Binding-site contacts:
Ligand atom C6 contacts residue VAL24 of chain 1.C at 3.6 Å (hydrophobic).
Ligand atom C16 contacts residue GLY93 of chain 1.C at 3.7 Å.
Ligand atom O1 contacts residue ARG97 of chain 1.C at 3.3 Å (salt-bridge).
Ligand atom C28 contacts residue ASN138 of chain 1.C at 3.3 Å.
Ligand atom N2 contacts residue TYR89 of chain 1.C at 3.8 Å.
Ligand atom F1 contacts residue LYS39 of chain 1.C at 3.6 Å.
Ligand atom N4 contacts residue ALA90 of chain 1.C at 2.7 Å (h-bond).
Ligand atom C5 contacts residue VAL24 of chain 1.C at 3.7 Å (hydrophobic).
Ligand atom C30 contacts residue ASP151 of chain 1.C at 3.3 Å.
Ligand atom N4 contacts residue TYR89 of chain 1.C at 3.6 Å.
Ligand atom C15 contacts residue PRO91 of chain 1.C at 3.7 Å (hydrophobic).
Ligand atom CL1 contacts residue LYS18 of chain 1.C at 3.3 Å.
Ligand atom C28 contacts residue GLY153 of chain 1.C at 3.8 Å.
Ligand atom N2 contacts residue ALA90 of chain 1.C at 3.0 Å (h-bond).
Ligand atom F1 contacts residue ASP151 of chain 1.C at 3.0 Å.
Ligand atom C12 contacts residue GLU88 of chain 1.C at 3.4 Å.
Ligand atom C28 contacts residue ALA150 of chain 1.C at 3.8 Å (hydrophobic).
Ligand atom C9 contacts residue LEU140 of chain 1.C at 3.8 Å (hydrophobic).
Ligand atom C4 contacts residue LEU16 of chain 1.C at 3.6 Å (hydrophobic).
Ligand atom C24 contacts residue ARG97 of chain 1.C at 3.2 Å.
Ligand atom C21 contacts residue ARG14 of chain 1.C at 3.5 Å.
Ligand atom C1 contacts residue VAL24 of chain 1.C at 3.8 Å (hydrophobic).
Ligand atom CL1 contacts residue VAL156 of chain 1.C at 3.5 Å.
Ligand atom CL1 contacts residue GLY17 of chain 1.C at 3.8 Å.
Ligand atom C16 contacts residue PRO91 of chain 1.C at 3.8 Å (hydrophobic).
Ligand atom C13 contacts residue ALA90 of chain 1.C at 3.6 Å (hydrophobic).
Ligand atom C29 contacts residue ASP151 of chain 1.C at 3.1 Å.
Ligand atom C27 contacts residue ALA150 of chain 1.C at 3.7 Å (hydrophobic).
Ligand atom C15 contacts residue GLY93 of chain 1.C at 3.6 Å.
Ligand atom C12 contacts residue LEU140 of chain 1.C at 3.6 Å (hydrophobic).
Ligand atom C27 contacts residue GLU137 of chain 1.C at 3.5 Å.
Ligand atom C22 contacts residue ARG14 of chain 1.C at 3.7 Å.
Ligand atom F2 contacts residue LEU140 of chain 1.C at 3.5 Å.
Ligand atom C15 contacts residue ALA90 of chain 1.C at 3.2 Å (hydrophobic).
Ligand atom C29 contacts residue GLY153 of chain 1.C at 3.7 Å.
Ligand atom C12 contacts residue ALA90 of chain 1.C at 3.7 Å (hydrophobic).
Ligand atom C15 contacts residue TYR89 of chain 1.C at 3.7 Å (hydrophobic).
Ligand atom C14 contacts residue ALA90 of chain 1.C at 3.4 Å (hydrophobic).
Ligand atom C23 contacts residue ARG97 of chain 1.C at 3.3 Å.
Ligand atom C29 contacts residue PHE152 of chain 1.C at 3.6 Å (hydrophobic).

Sequence of chain 1.C:
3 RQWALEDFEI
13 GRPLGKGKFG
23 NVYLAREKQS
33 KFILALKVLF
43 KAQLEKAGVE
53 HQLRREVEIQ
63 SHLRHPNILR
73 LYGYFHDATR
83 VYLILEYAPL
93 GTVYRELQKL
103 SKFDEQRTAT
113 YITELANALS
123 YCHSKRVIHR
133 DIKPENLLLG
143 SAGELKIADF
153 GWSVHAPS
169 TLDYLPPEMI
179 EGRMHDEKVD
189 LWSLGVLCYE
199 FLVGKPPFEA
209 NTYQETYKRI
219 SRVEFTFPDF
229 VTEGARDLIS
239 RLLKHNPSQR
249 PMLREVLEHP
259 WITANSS

The protein below binds the small molecule below.
Small molecule (SMILES): CN1CCN(C(=O)c2ccc(Nc3ncc4c(n3)-c3ccc(Cl)cc3C(c3c(F)cccc3F)=NC4)cc2)CC1